This small molecule binds to this protein.
Small molecule (SMILES): CC1=C(c2cccc(Cl)c2)S(=O)(=O)N=C1NCCCN1CCOCC1

Sequence of chain 4.A:
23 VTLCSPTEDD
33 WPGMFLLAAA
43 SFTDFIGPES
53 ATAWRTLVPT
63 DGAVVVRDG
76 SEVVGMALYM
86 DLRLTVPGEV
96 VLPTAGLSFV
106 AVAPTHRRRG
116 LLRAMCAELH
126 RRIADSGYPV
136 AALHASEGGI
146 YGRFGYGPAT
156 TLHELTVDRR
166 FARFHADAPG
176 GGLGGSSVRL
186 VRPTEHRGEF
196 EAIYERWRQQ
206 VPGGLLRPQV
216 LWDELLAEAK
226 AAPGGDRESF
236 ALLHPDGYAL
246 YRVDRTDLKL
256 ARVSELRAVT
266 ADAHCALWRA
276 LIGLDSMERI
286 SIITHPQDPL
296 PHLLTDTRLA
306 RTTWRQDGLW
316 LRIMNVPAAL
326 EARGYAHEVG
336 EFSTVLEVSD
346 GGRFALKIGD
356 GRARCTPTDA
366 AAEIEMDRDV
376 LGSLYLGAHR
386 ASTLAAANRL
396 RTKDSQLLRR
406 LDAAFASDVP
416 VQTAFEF

Binding-site contacts:
Ligand atom CL contacts residue TRP33 of chain 4.A at 3.8 Å.
Ligand atom O contacts residue ALA140 of chain 4.A at 3.6 Å (h-bond).
Ligand atom O2 contacts residue SER103 of chain 4.A at 3.6 Å (h-bond).
Ligand atom C14 contacts residue TRP56 of chain 4.A at 3.9 Å (hydrophobic).
Ligand atom O contacts residue SER141 of chain 4.A at 3.5 Å.
Ligand atom C1 contacts residue ALA53 of chain 4.A at 3.9 Å (hydrophobic).
Ligand atom C15 contacts residue MET85 of chain 4.A at 3.8 Å (hydrophobic).
Ligand atom C6 contacts residue ILE48 of chain 4.A at 4.0 Å (hydrophobic).
Ligand atom O1 contacts residue PHE104 of chain 4.A at 3.7 Å.
Ligand atom C15 contacts residue LEU83 of chain 4.A at 3.9 Å (hydrophobic).
Ligand atom CL contacts residue PHE104 of chain 4.A at 3.9 Å.
Ligand atom C6 contacts residue PHE422 of chain 4.A at 3.9 Å (hydrophobic).
Ligand atom O1 contacts residue PHE47 of chain 4.A at 3.5 Å.
Ligand atom C4 contacts residue ILE48 of chain 4.A at 3.9 Å (hydrophobic).
Ligand atom C16 contacts residue TRP56 of chain 4.A at 4.0 Å (hydrophobic).
Ligand atom S contacts residue SER103 of chain 4.A at 4.0 Å.
Ligand atom C3 contacts residue ILE48 of chain 4.A at 4.0 Å (hydrophobic).
Ligand atom C4 contacts residue PHE422 of chain 4.A at 3.8 Å (hydrophobic).
Ligand atom C12 contacts residue SER141 of chain 4.A at 3.6 Å.
Ligand atom C contacts residue PHE104 of chain 4.A at 3.9 Å (hydrophobic).
Ligand atom C1 contacts residue PHE104 of chain 4.A at 3.5 Å (hydrophobic).
Ligand atom C3 contacts residue SER103 of chain 4.A at 3.5 Å.
Ligand atom C16 contacts residue LEU83 of chain 4.A at 3.9 Å (hydrophobic).
Ligand atom C15 contacts residue TRP56 of chain 4.A at 3.7 Å (hydrophobic).
Ligand atom C5 contacts residue TRP56 of chain 4.A at 3.3 Å (hydrophobic).
Ligand atom N contacts residue PHE422 of chain 4.A at 4.0 Å.
Ligand atom C13 contacts residue PHE422 of chain 4.A at 3.9 Å (hydrophobic).
Ligand atom C14 contacts residue SER103 of chain 4.A at 3.3 Å.
Ligand atom O2 contacts residue PHE104 of chain 4.A at 3.2 Å (h-bond).
Ligand atom O2 contacts residue PHE44 of chain 4.A at 3.7 Å.
Ligand atom C9 contacts residue GLU421 of chain 4.A at 3.7 Å.
Ligand atom CL contacts residue ALA53 of chain 4.A at 3.6 Å.
Ligand atom C contacts residue ALA53 of chain 4.A at 3.8 Å (hydrophobic).
Ligand atom C4 contacts residue SER103 of chain 4.A at 3.8 Å.
Ligand atom O1 contacts residue ILE48 of chain 4.A at 3.7 Å.
Ligand atom C5 contacts residue PHE422 of chain 4.A at 3.8 Å (hydrophobic).
Ligand atom C2 contacts residue SER103 of chain 4.A at 3.6 Å.
Ligand atom C12 contacts residue ALA140 of chain 4.A at 3.6 Å (hydrophobic).
Ligand atom C12 contacts residue HIS139 of chain 4.A at 3.3 Å.
Ligand atom C13 contacts residue HIS139 of chain 4.A at 3.8 Å.